Sequence of chain 1.A:
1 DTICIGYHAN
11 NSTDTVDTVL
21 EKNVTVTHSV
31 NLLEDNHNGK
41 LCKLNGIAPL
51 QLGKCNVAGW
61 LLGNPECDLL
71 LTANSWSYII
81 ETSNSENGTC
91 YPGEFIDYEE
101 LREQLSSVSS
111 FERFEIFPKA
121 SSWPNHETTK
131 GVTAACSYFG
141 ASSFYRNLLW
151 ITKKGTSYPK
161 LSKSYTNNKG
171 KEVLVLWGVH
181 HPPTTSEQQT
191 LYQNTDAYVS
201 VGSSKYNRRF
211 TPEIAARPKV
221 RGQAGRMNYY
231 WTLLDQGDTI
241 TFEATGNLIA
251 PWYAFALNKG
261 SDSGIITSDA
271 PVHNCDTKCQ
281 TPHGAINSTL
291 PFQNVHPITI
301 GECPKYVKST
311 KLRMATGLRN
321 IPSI

Binding-site contacts:
Ligand atom C3 contacts residue ASN11 of chain 1.A at 3.8 Å.
Ligand atom C4 contacts residue ASN11 of chain 1.A at 4.3 Å.
Ligand atom C1 contacts residue ASN11 of chain 1.A at 1.5 Å.
Ligand atom C8 contacts residue ASN11 of chain 1.A at 3.2 Å.
Ligand atom C2 contacts residue ASN11 of chain 1.A at 2.5 Å.
Ligand atom C5 contacts residue ASN11 of chain 1.A at 3.7 Å.
Ligand atom O5 contacts residue ASN11 of chain 1.A at 2.4 Å (h-bond).
Ligand atom O7 contacts residue ASN11 of chain 1.A at 3.5 Å (h-bond).
Ligand atom C7 contacts residue ASN11 of chain 1.A at 2.9 Å.
Ligand atom N2 contacts residue ASN11 of chain 1.A at 2.9 Å (h-bond).

A protein and the small-molecule ligand that binds it are described below.
Small molecule (SMILES): CC(=O)N[C@@H]1[C@@H](O)[C@H](O)[C@@H](CO)O[C@H]1O